Sequence of chain 1.C:
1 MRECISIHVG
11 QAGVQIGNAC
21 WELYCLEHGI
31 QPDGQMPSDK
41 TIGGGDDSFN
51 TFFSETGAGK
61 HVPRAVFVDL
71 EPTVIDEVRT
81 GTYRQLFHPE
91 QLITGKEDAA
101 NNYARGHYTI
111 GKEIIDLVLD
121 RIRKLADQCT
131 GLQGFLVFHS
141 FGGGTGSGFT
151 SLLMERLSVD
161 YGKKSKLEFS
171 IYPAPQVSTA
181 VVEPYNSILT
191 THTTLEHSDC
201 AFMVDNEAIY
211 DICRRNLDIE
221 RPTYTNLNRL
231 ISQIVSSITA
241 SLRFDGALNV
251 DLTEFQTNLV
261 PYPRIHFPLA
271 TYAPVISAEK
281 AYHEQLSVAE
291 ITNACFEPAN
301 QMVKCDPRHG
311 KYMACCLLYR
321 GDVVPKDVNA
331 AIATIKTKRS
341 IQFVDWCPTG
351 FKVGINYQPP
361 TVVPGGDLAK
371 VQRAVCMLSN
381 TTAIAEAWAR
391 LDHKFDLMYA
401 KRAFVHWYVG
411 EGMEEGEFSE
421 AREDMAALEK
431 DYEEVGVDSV

Binding-site contacts:
Ligand atom O15 contacts residue VAL236 of chain 1.D at 3.6 Å.
Ligand atom C5 contacts residue ASN256 of chain 1.D at 3.4 Å.
Ligand atom C1 contacts residue ASN348 of chain 1.D at 3.2 Å.
Ligand atom C1 contacts residue ASN256 of chain 1.D at 3.6 Å.
Ligand atom C4 contacts residue ASN256 of chain 1.D at 3.4 Å.
Ligand atom C3 contacts residue VAL181 of chain 1.C at 3.6 Å (hydrophobic).
Ligand atom O2 contacts residue VAL181 of chain 1.C at 2.9 Å.
Ligand atom C16 contacts residue ILE368 of chain 1.D at 3.5 Å (hydrophobic).
Ligand atom C18 contacts residue CYS239 of chain 1.D at 3.4 Å (hydrophobic).
Ligand atom O10 contacts residue LYS252 of chain 1.D at 3.4 Å.
Ligand atom C14 contacts residue CYS239 of chain 1.D at 3.7 Å (hydrophobic).
Ligand atom C12 contacts residue ASP249 of chain 1.D at 3.6 Å.
Ligand atom C18 contacts residue ILE316 of chain 1.D at 3.7 Å (hydrophobic).
Ligand atom O2 contacts residue LYS350 of chain 1.D at 3.3 Å.
Ligand atom O23 contacts residue LEU246 of chain 1.D at 3.6 Å.
Ligand atom C25 contacts residue ASN256 of chain 1.D at 3.7 Å.
Ligand atom C7 contacts residue LEU253 of chain 1.D at 3.7 Å (hydrophobic).
Ligand atom O10 contacts residue ASP249 of chain 1.D at 3.7 Å.
Ligand atom C6 contacts residue ASN256 of chain 1.D at 3.6 Å.
Ligand atom C22 contacts residue ALA352 of chain 1.D at 3.6 Å (hydrophobic).
Ligand atom C26 contacts residue MET257 of chain 1.D at 3.6 Å (hydrophobic).
Ligand atom C19 contacts residue CYS239 of chain 1.D at 3.7 Å (hydrophobic).
Ligand atom C3 contacts residue ASN256 of chain 1.D at 3.5 Å.
Ligand atom C17 contacts residue CYS239 of chain 1.D at 3.6 Å (hydrophobic).
Ligand atom C3 contacts residue LYS350 of chain 1.D at 3.5 Å.
Ligand atom C8 contacts residue LEU246 of chain 1.D at 3.7 Å (hydrophobic).
Ligand atom C11 contacts residue ALA248 of chain 1.D at 3.5 Å (hydrophobic).
Ligand atom C12 contacts residue ALA248 of chain 1.D at 3.5 Å (hydrophobic).
Ligand atom C1 contacts residue VAL313 of chain 1.D at 3.6 Å (hydrophobic).
Ligand atom C19 contacts residue ALA352 of chain 1.D at 3.7 Å (hydrophobic).
Ligand atom C5 contacts residue THR179 of chain 1.C at 3.6 Å.
Ligand atom C12 contacts residue LEU253 of chain 1.D at 3.6 Å (hydrophobic).
Ligand atom C1 contacts residue VAL181 of chain 1.C at 3.5 Å (hydrophobic).
Ligand atom C26 contacts residue ASN256 of chain 1.D at 3.7 Å.
Ligand atom C13 contacts residue LEU253 of chain 1.D at 3.8 Å (hydrophobic).
Ligand atom O10 contacts residue LEU246 of chain 1.D at 3.4 Å.
Ligand atom C13 contacts residue LEU240 of chain 1.D at 3.7 Å (hydrophobic).
Ligand atom C16 contacts residue VAL236 of chain 1.D at 3.1 Å (hydrophobic).
Ligand atom O10 contacts residue ALA248 of chain 1.D at 3.3 Å.
Ligand atom C4 contacts residue LYS350 of chain 1.D at 3.2 Å.

The protein below binds the small molecule below.
Small molecule (SMILES): COc1ccc(/C=C/C(=O)c2ccc(OC)c3c2OC(C)(C)C=C3)cc1

Sequence of chain 1.D:
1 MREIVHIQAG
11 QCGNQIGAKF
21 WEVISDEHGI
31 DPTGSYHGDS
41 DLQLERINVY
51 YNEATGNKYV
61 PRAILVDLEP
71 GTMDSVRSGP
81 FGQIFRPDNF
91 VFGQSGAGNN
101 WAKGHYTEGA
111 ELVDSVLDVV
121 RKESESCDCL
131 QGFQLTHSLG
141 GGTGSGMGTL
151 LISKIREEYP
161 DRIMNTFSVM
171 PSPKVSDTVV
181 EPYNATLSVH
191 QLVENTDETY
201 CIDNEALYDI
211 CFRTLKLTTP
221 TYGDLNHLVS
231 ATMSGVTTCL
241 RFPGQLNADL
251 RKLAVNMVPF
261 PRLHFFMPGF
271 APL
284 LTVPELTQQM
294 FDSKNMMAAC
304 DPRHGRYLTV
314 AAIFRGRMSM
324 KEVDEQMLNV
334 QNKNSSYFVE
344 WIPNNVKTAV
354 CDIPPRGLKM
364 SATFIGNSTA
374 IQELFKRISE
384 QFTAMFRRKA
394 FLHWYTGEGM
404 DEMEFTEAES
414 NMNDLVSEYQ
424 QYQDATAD